Binding-site contacts:
Ligand atom O21 contacts residue ASN170 of chain 1.A at 2.9 Å (h-bond).
Ligand atom C9 contacts residue ASN170 of chain 1.A at 3.2 Å.
Ligand atom N38 contacts residue SER119 of chain 1.A at 2.9 Å (h-bond).
Ligand atom C31 contacts residue TRP143 of chain 1.A at 3.3 Å (hydrophobic).
Ligand atom N30 contacts residue TRP143 of chain 1.A at 3.1 Å.
Ligand atom O5 contacts residue GLY66 of chain 1.A at 3.3 Å.
Ligand atom N25 contacts residue LYS144 of chain 1.A at 3.4 Å (salt-bridge).
Ligand atom C2 contacts residue GLU90 of chain 1.A at 3.4 Å.
Ligand atom C14 contacts residue MG1 of chain 1.B at 2.9 Å.
Ligand atom O21 contacts residue MG1 of chain 1.B at 2.1 Å.
Ligand atom N25 contacts residue MET40 of chain 1.A at 3.6 Å (h-bond).
Ligand atom C9 contacts residue MG1 of chain 1.B at 2.9 Å.
Ligand atom O22 contacts residue MG1 of chain 1.B at 2.1 Å.
Ligand atom C27 contacts residue TRP143 of chain 1.A at 3.2 Å (hydrophobic).
Ligand atom N34 contacts residue MET91 of chain 1.A at 3.1 Å (h-bond).
Ligand atom C14 contacts residue ASN170 of chain 1.A at 3.2 Å.
Ligand atom C24 contacts residue MET40 of chain 1.A at 3.6 Å (hydrophobic).
Ligand atom F6 contacts residue MET40 of chain 1.A at 3.3 Å.
Ligand atom C4 contacts residue GLU90 of chain 1.A at 3.4 Å.
Ligand atom O7 contacts residue ASN92 of chain 1.A at 3.6 Å.
Ligand atom O22 contacts residue ASP169 of chain 1.A at 3.2 Å (salt-bridge).
Ligand atom O22 contacts residue GLU199 of chain 1.A at 2.5 Å (salt-bridge).
Ligand atom C3 contacts residue GLU90 of chain 1.A at 3.4 Å.
Ligand atom F6 contacts residue TYR95 of chain 1.A at 3.3 Å.
Ligand atom O21 contacts residue LYS144 of chain 1.A at 2.9 Å (salt-bridge).
Ligand atom N36 contacts residue SER119 of chain 1.A at 2.9 Å (h-bond).
Ligand atom C10 contacts residue ASN170 of chain 1.A at 3.6 Å.
Ligand atom C24 contacts residue LYS144 of chain 1.A at 3.5 Å.
Ligand atom C33 contacts residue MET91 of chain 1.A at 3.5 Å (hydrophobic).
Ligand atom N38 contacts residue GLN120 of chain 1.A at 3.2 Å (h-bond).
Ligand atom C27 contacts residue HIS142 of chain 1.A at 3.4 Å.
Ligand atom C28 contacts residue ASP141 of chain 1.A at 3.4 Å.
Ligand atom C35 contacts residue MET91 of chain 1.A at 3.4 Å (hydrophobic).
Ligand atom O21 contacts residue ASP141 of chain 1.A at 2.9 Å (salt-bridge).
Ligand atom C35 contacts residue GLY117 of chain 1.A at 3.5 Å.
Ligand atom C39 contacts residue GLN120 of chain 1.A at 3.6 Å.
Ligand atom C10 contacts residue GLU199 of chain 1.A at 3.2 Å.
Ligand atom O7 contacts residue GLU90 of chain 1.A at 2.5 Å (salt-bridge).
Ligand atom O22 contacts residue ASN170 of chain 1.A at 2.8 Å (h-bond).
Ligand atom C9 contacts residue GLU199 of chain 1.A at 3.1 Å.

This protein binds this small molecule.
Small molecule (SMILES): CNc1ncnc2c1ncn2[C@@H]1O[C@H](/C=C/CNC(=O)c2cc(-c3ccc(F)cc3)cc(O)c2O)[C@H](F)[C@H]1O

Sequence of chain 1.A:
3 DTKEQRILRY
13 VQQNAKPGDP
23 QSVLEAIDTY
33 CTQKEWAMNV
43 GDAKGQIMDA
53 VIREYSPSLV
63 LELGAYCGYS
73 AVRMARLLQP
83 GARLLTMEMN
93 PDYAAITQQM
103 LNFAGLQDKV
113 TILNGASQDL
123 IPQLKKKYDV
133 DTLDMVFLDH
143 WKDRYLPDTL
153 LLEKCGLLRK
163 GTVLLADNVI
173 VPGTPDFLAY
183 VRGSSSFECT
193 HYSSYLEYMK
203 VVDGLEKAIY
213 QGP